This small molecule binds to this protein.
Small molecule (SMILES): N[C@@H](CCC(=O)O)C(=O)O

Binding-site contacts:
Ligand atom OXT contacts residue LEU90 of chain 1.B at 3.7 Å.
Ligand atom CA contacts residue GLU193 of chain 1.B at 3.4 Å.
Ligand atom O contacts residue SER142 of chain 1.B at 2.7 Å (h-bond).
Ligand atom O contacts residue ARG96 of chain 1.B at 2.7 Å (salt-bridge).
Ligand atom O contacts residue TYR61 of chain 1.B at 3.5 Å.
Ligand atom C contacts residue SER142 of chain 1.B at 3.3 Å.
Ligand atom CB contacts residue TYR61 of chain 1.B at 3.5 Å (hydrophobic).
Ligand atom CA contacts residue TYR61 of chain 1.B at 4.1 Å (hydrophobic).
Ligand atom N contacts residue TYR220 of chain 1.B at 3.7 Å.
Ligand atom OE1 contacts residue GLU193 of chain 1.B at 3.7 Å.
Ligand atom N contacts residue PRO89 of chain 1.B at 2.9 Å (h-bond).
Ligand atom C contacts residue TYR61 of chain 1.B at 3.7 Å (hydrophobic).
Ligand atom OXT contacts residue THR91 of chain 1.B at 3.0 Å (h-bond).
Ligand atom CB contacts residue LEU138 of chain 1.B at 4.1 Å (hydrophobic).
Ligand atom OE2 contacts residue SER142 of chain 1.B at 3.4 Å (h-bond).
Ligand atom CB contacts residue GLU193 of chain 1.B at 3.9 Å.
Ligand atom CD contacts residue THR143 of chain 1.B at 3.2 Å.
Ligand atom OE2 contacts residue LEU138 of chain 1.B at 4.1 Å.
Ligand atom C contacts residue ARG96 of chain 1.B at 3.5 Å.
Ligand atom C contacts residue THR91 of chain 1.B at 3.7 Å.
Ligand atom OXT contacts residue TYR61 of chain 1.B at 3.5 Å.
Ligand atom CG contacts residue GLU193 of chain 1.B at 3.3 Å.
Ligand atom CA contacts residue SER142 of chain 1.B at 3.3 Å.
Ligand atom N contacts residue THR91 of chain 1.B at 3.0 Å (h-bond).
Ligand atom N contacts residue GLU193 of chain 1.B at 2.8 Å (salt-bridge).
Ligand atom CD contacts residue GLU193 of chain 1.B at 3.9 Å.
Ligand atom CA contacts residue THR91 of chain 1.B at 3.5 Å.
Ligand atom CD contacts residue LEU138 of chain 1.B at 4.1 Å (hydrophobic).
Ligand atom OE2 contacts residue THR143 of chain 1.B at 3.2 Å (h-bond).
Ligand atom N contacts residue TYR61 of chain 1.B at 4.0 Å.
Ligand atom OE2 contacts residue GLY141 of chain 1.B at 3.8 Å.
Ligand atom O contacts residue GLY141 of chain 1.B at 3.1 Å.
Ligand atom N contacts residue SER142 of chain 1.B at 4.1 Å.
Ligand atom OXT contacts residue SER142 of chain 1.B at 4.0 Å.
Ligand atom CG contacts residue LEU138 of chain 1.B at 3.9 Å (hydrophobic).
Ligand atom OXT contacts residue ARG96 of chain 1.B at 2.8 Å (salt-bridge).
Ligand atom OXT contacts residue PRO89 of chain 1.B at 3.9 Å.
Ligand atom C contacts residue GLY141 of chain 1.B at 4.3 Å.
Ligand atom OE1 contacts residue THR143 of chain 1.B at 2.6 Å (h-bond).
Ligand atom CA contacts residue PRO89 of chain 1.B at 4.1 Å (hydrophobic).

Sequence of chain 1.B:
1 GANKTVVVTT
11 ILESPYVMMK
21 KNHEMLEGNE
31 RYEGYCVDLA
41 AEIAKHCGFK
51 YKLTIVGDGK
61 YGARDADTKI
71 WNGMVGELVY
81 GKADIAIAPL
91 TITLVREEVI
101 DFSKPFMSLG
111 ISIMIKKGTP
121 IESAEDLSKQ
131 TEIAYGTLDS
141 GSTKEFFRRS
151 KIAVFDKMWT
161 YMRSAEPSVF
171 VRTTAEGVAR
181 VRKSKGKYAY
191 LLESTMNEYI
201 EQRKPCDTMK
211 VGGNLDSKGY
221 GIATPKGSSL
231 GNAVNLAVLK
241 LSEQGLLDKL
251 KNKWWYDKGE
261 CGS